Binding-site contacts:
Ligand atom C2 contacts residue ASN75 of chain 1.B at 2.7 Å.
Ligand atom C1 contacts residue HIS78 of chain 1.B at 4.0 Å.
Ligand atom C1 contacts residue PHE57 of chain 1.B at 4.1 Å (hydrophobic).
Ligand atom C8 contacts residue PRO53 of chain 1.B at 3.8 Å (hydrophobic).
Ligand atom O6 contacts residue PHE58 of chain 1.B at 3.9 Å.
Ligand atom C6 contacts residue HIS78 of chain 1.B at 3.9 Å.
Ligand atom C8 contacts residue LYS159 of chain 1.B at 4.4 Å.
Ligand atom O5 contacts residue HIS78 of chain 1.B at 3.2 Å (h-bond).
Ligand atom C1 contacts residue ASN75 of chain 1.B at 1.8 Å.
Ligand atom C6 contacts residue PHE57 of chain 1.B at 3.6 Å (hydrophobic).
Ligand atom C8 contacts residue ASP160 of chain 1.B at 4.4 Å.
Ligand atom C1 contacts residue SER77 of chain 1.B at 3.4 Å.
Ligand atom C5 contacts residue HIS78 of chain 1.B at 4.0 Å.
Ligand atom O6 contacts residue PHE57 of chain 1.B at 3.9 Å.
Ligand atom C5 contacts residue PHE57 of chain 1.B at 4.3 Å (hydrophobic).
Ligand atom O6 contacts residue HIS78 of chain 1.B at 2.9 Å (h-bond).
Ligand atom C4 contacts residue PHE57 of chain 1.B at 4.0 Å (hydrophobic).
Ligand atom C3 contacts residue PRO53 of chain 1.B at 3.6 Å (hydrophobic).
Ligand atom O7 contacts residue ASN75 of chain 1.B at 3.6 Å (h-bond).
Ligand atom C3 contacts residue ASN75 of chain 1.B at 4.0 Å.
Ligand atom O5 contacts residue ASN75 of chain 1.B at 2.4 Å (h-bond).
Ligand atom C4 contacts residue ASN75 of chain 1.B at 4.3 Å.
Ligand atom C7 contacts residue ASN75 of chain 1.B at 3.6 Å.
Ligand atom C7 contacts residue PRO53 of chain 1.B at 3.7 Å (hydrophobic).
Ligand atom N2 contacts residue ASN75 of chain 1.B at 3.1 Å (h-bond).
Ligand atom C5 contacts residue ASN75 of chain 1.B at 3.8 Å.
Ligand atom O3 contacts residue PRO53 of chain 1.B at 3.8 Å.
Ligand atom C1 contacts residue PRO53 of chain 1.B at 3.9 Å (hydrophobic).
Ligand atom C6 contacts residue PRO53 of chain 1.B at 4.2 Å (hydrophobic).
Ligand atom O5 contacts residue PHE57 of chain 1.B at 3.8 Å.
Ligand atom C8 contacts residue PHE54 of chain 1.B at 3.5 Å (hydrophobic).
Ligand atom N2 contacts residue PRO53 of chain 1.B at 2.8 Å (h-bond).
Ligand atom C5 contacts residue SER77 of chain 1.B at 4.0 Å.
Ligand atom O5 contacts residue SER77 of chain 1.B at 3.8 Å.
Ligand atom O6 contacts residue PHE54 of chain 1.B at 4.1 Å.
Ligand atom C2 contacts residue PRO53 of chain 1.B at 3.6 Å (hydrophobic).

Sequence of chain 1.B:
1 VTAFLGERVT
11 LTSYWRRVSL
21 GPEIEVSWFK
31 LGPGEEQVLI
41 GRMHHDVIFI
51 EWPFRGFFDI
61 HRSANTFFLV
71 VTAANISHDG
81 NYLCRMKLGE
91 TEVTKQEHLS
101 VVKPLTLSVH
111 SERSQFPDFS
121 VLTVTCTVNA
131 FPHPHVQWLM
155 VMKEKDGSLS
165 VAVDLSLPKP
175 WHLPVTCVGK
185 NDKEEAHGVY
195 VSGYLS

The small molecule below binds the protein below.
Small molecule (SMILES): CC(=O)N[C@H]1[C@H](O[C@H]2[C@H](O)[C@@H](NC(C)=O)CO[C@@H]2CO)O[C@H](CO)[C@@H](O[C@@H]2O[C@H](CO)[C@@H](O)[C@H](O)[C@@H]2O)[C@@H]1O